Sequence of chain 1.A:
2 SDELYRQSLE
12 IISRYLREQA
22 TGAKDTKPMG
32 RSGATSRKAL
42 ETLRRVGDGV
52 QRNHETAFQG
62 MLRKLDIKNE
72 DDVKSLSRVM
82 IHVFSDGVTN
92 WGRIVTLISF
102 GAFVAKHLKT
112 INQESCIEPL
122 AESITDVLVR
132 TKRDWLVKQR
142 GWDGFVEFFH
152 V

Binding-site contacts:
Ligand atom C7 contacts residue VAL84 of chain 1.A at 3.8 Å (hydrophobic).
Ligand atom CL1 contacts residue LEU121 of chain 1.A at 3.6 Å.
Ligand atom C10 contacts residue THR97 of chain 1.A at 4.0 Å.
Ligand atom C6 contacts residue LEU98 of chain 1.A at 3.4 Å (hydrophobic).
Ligand atom C1 contacts residue GLY102 of chain 1.A at 3.8 Å.
Ligand atom N1 contacts residue VAL84 of chain 1.A at 3.8 Å.
Ligand atom C8 contacts residue THR97 of chain 1.A at 3.7 Å.
Ligand atom C18 contacts residue PHE101 of chain 1.A at 3.7 Å (hydrophobic).
Ligand atom C17 contacts residue VAL84 of chain 1.A at 3.9 Å (hydrophobic).
Ligand atom C3 contacts residue MET81 of chain 1.A at 3.7 Å (hydrophobic).
Ligand atom C10 contacts residue LEU98 of chain 1.A at 3.9 Å (hydrophobic).
Ligand atom C18 contacts residue PHE59 of chain 1.A at 3.7 Å (hydrophobic).
Ligand atom C1 contacts residue LEU98 of chain 1.A at 3.4 Å (hydrophobic).
Ligand atom C9 contacts residue ARG94 of chain 1.A at 3.8 Å.
Ligand atom C7 contacts residue THR97 of chain 1.A at 3.9 Å.
Ligand atom O1 contacts residue PHE85 of chain 1.A at 4.0 Å.
Ligand atom C22 contacts residue VAL80 of chain 1.A at 3.5 Å (hydrophobic).
Ligand atom O2 contacts residue ARG94 of chain 1.A at 3.2 Å (salt-bridge).
Ligand atom C16 contacts residue ARG94 of chain 1.A at 3.6 Å.
Ligand atom C6 contacts residue MET81 of chain 1.A at 4.0 Å (hydrophobic).
Ligand atom C4 contacts residue MET81 of chain 1.A at 3.7 Å (hydrophobic).
Ligand atom C3 contacts residue PHE101 of chain 1.A at 3.6 Å (hydrophobic).
Ligand atom C2 contacts residue MET81 of chain 1.A at 3.8 Å (hydrophobic).
Ligand atom C23 contacts residue VAL80 of chain 1.A at 3.8 Å (hydrophobic).
Ligand atom C9 contacts residue THR97 of chain 1.A at 3.8 Å.
Ligand atom C21 contacts residue ALA58 of chain 1.A at 3.7 Å (hydrophobic).
Ligand atom C2 contacts residue PHE101 of chain 1.A at 3.6 Å (hydrophobic).
Ligand atom C12 contacts residue PHE101 of chain 1.A at 3.9 Å (hydrophobic).
Ligand atom C6 contacts residue PHE101 of chain 1.A at 3.6 Å (hydrophobic).
Ligand atom C23 contacts residue VAL84 of chain 1.A at 4.0 Å (hydrophobic).
Ligand atom C10 contacts residue ARG94 of chain 1.A at 3.6 Å.
Ligand atom C4 contacts residue PHE101 of chain 1.A at 3.6 Å (hydrophobic).
Ligand atom C11 contacts residue PHE85 of chain 1.A at 4.0 Å (hydrophobic).
Ligand atom C5 contacts residue MET81 of chain 1.A at 3.8 Å (hydrophobic).
Ligand atom O1 contacts residue LEU98 of chain 1.A at 3.5 Å.
Ligand atom C5 contacts residue PHE101 of chain 1.A at 3.6 Å (hydrophobic).
Ligand atom C1 contacts residue MET81 of chain 1.A at 3.8 Å (hydrophobic).
Ligand atom C13 contacts residue VAL84 of chain 1.A at 3.6 Å (hydrophobic).
Ligand atom C21 contacts residue PHE59 of chain 1.A at 3.5 Å (hydrophobic).
Ligand atom C1 contacts residue PHE101 of chain 1.A at 3.6 Å (hydrophobic).

This small molecule binds to this protein.
Small molecule (SMILES): O=C(O)c1ccc2c(c1)N(CC1CCC1)C[C@@]1(CCc3cc(Cl)ccc31)CO2